Binding-site contacts:
Ligand atom C21 contacts residue ILE104 of chain 2.A at 3.5 Å (hydrophobic).
Ligand atom C15 contacts residue TYR128 of chain 2.A at 3.0 Å (hydrophobic).
Ligand atom C16 contacts residue ILE104 of chain 2.A at 3.7 Å (hydrophobic).
Ligand atom N5 contacts residue DMS1 of chain 2.F at 3.9 Å.
Ligand atom C14 contacts residue TYR128 of chain 2.A at 3.3 Å (hydrophobic).
Ligand atom C7 contacts residue PHE124 of chain 2.A at 3.8 Å (hydrophobic).
Ligand atom C11 contacts residue TYR128 of chain 2.A at 3.4 Å (hydrophobic).
Ligand atom C18 contacts residue TYR152 of chain 2.A at 3.8 Å (hydrophobic).
Ligand atom C10 contacts residue ILE104 of chain 2.A at 3.9 Å (hydrophobic).
Ligand atom C19 contacts residue TYR152 of chain 2.A at 3.9 Å (hydrophobic).
Ligand atom C13 contacts residue SER126 of chain 2.A at 3.7 Å.
Ligand atom C7 contacts residue TYR197 of chain 2.A at 3.5 Å (hydrophobic).
Ligand atom C8 contacts residue PHE124 of chain 2.A at 3.6 Å (hydrophobic).
Ligand atom C10 contacts residue MET221 of chain 2.A at 4.0 Å (hydrophobic).
Ligand atom C19 contacts residue VAL191 of chain 2.A at 4.0 Å (hydrophobic).
Ligand atom C18 contacts residue VAL188 of chain 2.A at 3.9 Å (hydrophobic).
Ligand atom C1 contacts residue ASN198 of chain 2.A at 4.0 Å.
Ligand atom C10 contacts residue TYR128 of chain 2.A at 3.6 Å (hydrophobic).
Ligand atom C17 contacts residue ILE104 of chain 2.A at 3.8 Å (hydrophobic).
Ligand atom C14 contacts residue SER126 of chain 2.A at 3.6 Å.
Ligand atom C17 contacts residue TYR128 of chain 2.A at 3.8 Å (hydrophobic).
Ligand atom C13 contacts residue TYR128 of chain 2.A at 3.0 Å (hydrophobic).
Ligand atom N12 contacts residue TYR128 of chain 2.A at 2.5 Å (h-bond).
Ligand atom C7 contacts residue LEU106 of chain 2.A at 4.1 Å (hydrophobic).
Ligand atom C11 contacts residue MET221 of chain 2.A at 4.0 Å (hydrophobic).
Ligand atom N4 contacts residue DMS1 of chain 2.F at 3.6 Å (h-bond).
Ligand atom C13 contacts residue TYR197 of chain 2.A at 4.0 Å (hydrophobic).
Ligand atom N5 contacts residue ASN219 of chain 2.A at 4.1 Å.
Ligand atom C8 contacts residue TYR197 of chain 2.A at 3.4 Å (hydrophobic).
Ligand atom N9 contacts residue TYR128 of chain 2.A at 4.1 Å.
Ligand atom C20 contacts residue VAL188 of chain 2.A at 3.7 Å (hydrophobic).
Ligand atom C14 contacts residue TYR197 of chain 2.A at 4.1 Å (hydrophobic).
Ligand atom C1 contacts residue DMS1 of chain 2.F at 4.1 Å.
Ligand atom N4 contacts residue ASN219 of chain 2.A at 4.0 Å.
Ligand atom C10 contacts residue LEU106 of chain 2.A at 4.0 Å (hydrophobic).
Ligand atom C21 contacts residue MET224 of chain 2.A at 4.0 Å (hydrophobic).
Ligand atom C19 contacts residue VAL188 of chain 2.A at 3.5 Å (hydrophobic).
Ligand atom C20 contacts residue VAL191 of chain 2.A at 3.5 Å (hydrophobic).
Ligand atom C11 contacts residue ILE104 of chain 2.A at 3.5 Å (hydrophobic).
Ligand atom C16 contacts residue TYR128 of chain 2.A at 2.9 Å (hydrophobic).

This small molecule binds to this protein.
Small molecule (SMILES): COc1ccc(N2CCN(c3cccc(C)c3)CC2)nn1

Sequence of chain 2.A:
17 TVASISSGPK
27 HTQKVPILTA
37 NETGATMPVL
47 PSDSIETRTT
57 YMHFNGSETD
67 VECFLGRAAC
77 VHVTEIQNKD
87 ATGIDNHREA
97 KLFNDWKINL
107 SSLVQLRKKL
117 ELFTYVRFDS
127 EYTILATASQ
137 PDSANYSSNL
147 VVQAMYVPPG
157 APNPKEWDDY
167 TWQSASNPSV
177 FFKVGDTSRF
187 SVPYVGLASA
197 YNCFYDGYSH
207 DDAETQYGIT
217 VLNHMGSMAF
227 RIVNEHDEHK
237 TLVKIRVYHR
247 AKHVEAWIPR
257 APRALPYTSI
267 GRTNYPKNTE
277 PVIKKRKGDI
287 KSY